This protein binds this small molecule.
Small molecule (SMILES): N[C@@H](C[C@]1(C(=O)O)C[C@H]2OC[C@@H](O)C[C@H]2O1)C(=O)O

Binding-site contacts:
Ligand atom OAF contacts residue MET188 of chain 1.B at 3.4 Å.
Ligand atom CAJ contacts residue TYR60 of chain 1.B at 3.6 Å (hydrophobic).
Ligand atom O contacts residue TYR60 of chain 1.B at 3.2 Å.
Ligand atom CAR contacts residue GLU12 of chain 1.B at 3.7 Å.
Ligand atom CAR contacts residue TYR60 of chain 1.B at 3.7 Å (hydrophobic).
Ligand atom CAJ contacts residue VAL136 of chain 1.B at 3.9 Å (hydrophobic).
Ligand atom N contacts residue THR89 of chain 1.B at 2.9 Å (h-bond).
Ligand atom OXT contacts residue THR89 of chain 1.B at 2.8 Å (h-bond).
Ligand atom N contacts residue GLU189 of chain 1.B at 2.8 Å (salt-bridge).
Ligand atom CB contacts residue TYR60 of chain 1.B at 3.5 Å (hydrophobic).
Ligand atom O contacts residue SER140 of chain 1.B at 2.8 Å (h-bond).
Ligand atom CAH contacts residue SER192 of chain 1.B at 3.6 Å.
Ligand atom CAG contacts residue SER172 of chain 1.B at 3.6 Å.
Ligand atom OXT contacts residue LEU88 of chain 1.B at 3.5 Å.
Ligand atom C contacts residue ARG94 of chain 1.B at 3.4 Å.
Ligand atom C contacts residue SER140 of chain 1.B at 3.3 Å.
Ligand atom OAC contacts residue THR141 of chain 1.B at 2.7 Å (h-bond).
Ligand atom C contacts residue THR89 of chain 1.B at 3.6 Å.
Ligand atom CA contacts residue THR89 of chain 1.B at 3.5 Å.
Ligand atom OAK contacts residue VAL136 of chain 1.B at 3.6 Å.
Ligand atom CAN contacts residue THR141 of chain 1.B at 3.4 Å.
Ligand atom O contacts residue ARG94 of chain 1.B at 2.8 Å (salt-bridge).
Ligand atom O contacts residue GLY139 of chain 1.B at 3.3 Å.
Ligand atom OAE contacts residue GLY139 of chain 1.B at 3.6 Å.
Ligand atom N contacts residue PRO87 of chain 1.B at 2.9 Å (h-bond).
Ligand atom CA contacts residue GLU189 of chain 1.B at 3.8 Å.
Ligand atom OAC contacts residue GLU189 of chain 1.B at 3.8 Å.
Ligand atom CAQ contacts residue GLU12 of chain 1.B at 3.5 Å.
Ligand atom OAE contacts residue SER140 of chain 1.B at 3.2 Å (h-bond).
Ligand atom OAL contacts residue GLU189 of chain 1.B at 3.1 Å (salt-bridge).
Ligand atom CAP contacts residue SER192 of chain 1.B at 3.6 Å.
Ligand atom CAH contacts residue GLU12 of chain 1.B at 3.8 Å.
Ligand atom OAE contacts residue THR141 of chain 1.B at 3.1 Å (h-bond).
Ligand atom C contacts residue TYR60 of chain 1.B at 3.5 Å (hydrophobic).
Ligand atom OXT contacts residue ARG94 of chain 1.B at 2.9 Å (salt-bridge).
Ligand atom OXT contacts residue PRO87 of chain 1.B at 3.6 Å (h-bond).
Ligand atom OXT contacts residue TYR60 of chain 1.B at 3.5 Å.
Ligand atom OAK contacts residue SER172 of chain 1.B at 3.8 Å.
Ligand atom CA contacts residue SER140 of chain 1.B at 3.2 Å.
Ligand atom OAF contacts residue GLU189 of chain 1.B at 2.7 Å (salt-bridge).

Sequence of chain 1.B:
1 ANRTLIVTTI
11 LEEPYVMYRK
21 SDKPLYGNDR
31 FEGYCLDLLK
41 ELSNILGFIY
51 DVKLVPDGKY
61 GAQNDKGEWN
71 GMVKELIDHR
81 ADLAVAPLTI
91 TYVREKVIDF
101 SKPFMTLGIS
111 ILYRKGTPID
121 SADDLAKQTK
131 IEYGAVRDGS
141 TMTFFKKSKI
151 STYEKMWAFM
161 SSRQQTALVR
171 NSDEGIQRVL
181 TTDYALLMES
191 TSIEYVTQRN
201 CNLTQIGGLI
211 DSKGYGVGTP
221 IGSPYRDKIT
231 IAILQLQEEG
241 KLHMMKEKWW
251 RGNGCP